Binding-site contacts:
Ligand atom P1 contacts residue CYS116 of chain 1.D at 4.4 Å.
Ligand atom O3 contacts residue ARG398 of chain 1.D at 2.8 Å (salt-bridge).
Ligand atom C2 contacts residue ARG121 of chain 1.D at 3.7 Å.
Ligand atom C1 contacts residue ALA117 of chain 1.D at 4.0 Å (hydrophobic).
Ligand atom C3 contacts residue CYS116 of chain 1.D at 2.7 Å (hydrophobic).
Ligand atom O1 contacts residue ARG121 of chain 1.D at 3.5 Å (salt-bridge).
Ligand atom C2 contacts residue CYS116 of chain 1.D at 2.7 Å (hydrophobic).
Ligand atom O1 contacts residue CYS116 of chain 1.D at 2.9 Å (h-bond).
Ligand atom O2 contacts residue ARG398 of chain 1.D at 3.4 Å (salt-bridge).
Ligand atom O2 contacts residue ARG92 of chain 1.D at 4.4 Å.
Ligand atom C3 contacts residue ILE118 of chain 1.D at 4.2 Å (hydrophobic).
Ligand atom O1 contacts residue ARG92 of chain 1.D at 3.3 Å.
Ligand atom C3 contacts residue ALA117 of chain 1.D at 4.2 Å (hydrophobic).
Ligand atom P1 contacts residue ARG398 of chain 1.D at 3.6 Å.
Ligand atom C2 contacts residue ARG92 of chain 1.D at 4.5 Å.
Ligand atom C1 contacts residue CYS116 of chain 1.D at 1.8 Å (hydrophobic).
Ligand atom C1 contacts residue ARG121 of chain 1.D at 4.4 Å.
Ligand atom O4 contacts residue ARG398 of chain 1.D at 4.2 Å.
Ligand atom C3 contacts residue ASP370 of chain 1.D at 4.4 Å.

A protein and the small-molecule ligand that binds it are described below.
Small molecule (SMILES): CC[C@H](O)P(=O)(O)O

Sequence of chain 1.D:
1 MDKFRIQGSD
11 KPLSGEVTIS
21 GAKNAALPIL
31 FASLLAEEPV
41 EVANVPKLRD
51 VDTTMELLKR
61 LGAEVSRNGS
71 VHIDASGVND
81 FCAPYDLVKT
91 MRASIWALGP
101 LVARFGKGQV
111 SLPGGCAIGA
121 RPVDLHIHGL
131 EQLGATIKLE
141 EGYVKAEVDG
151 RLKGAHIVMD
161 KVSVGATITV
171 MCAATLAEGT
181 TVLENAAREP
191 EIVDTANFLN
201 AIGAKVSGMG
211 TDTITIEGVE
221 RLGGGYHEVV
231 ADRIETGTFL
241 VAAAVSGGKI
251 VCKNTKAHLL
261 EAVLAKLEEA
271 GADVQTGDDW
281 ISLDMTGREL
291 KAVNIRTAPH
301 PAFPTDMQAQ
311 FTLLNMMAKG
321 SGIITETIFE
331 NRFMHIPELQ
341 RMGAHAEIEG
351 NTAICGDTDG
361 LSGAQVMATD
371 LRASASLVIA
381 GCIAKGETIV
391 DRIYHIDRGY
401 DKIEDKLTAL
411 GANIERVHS